The protein below binds the small molecule below.
Small molecule (SMILES): NC(N)=NCCC[C@H](NC(=O)[C@@H]1CCCN1)C(=O)N[C@H](C=O)Cc1cnc[nH]1

Sequence of chain 33.T:
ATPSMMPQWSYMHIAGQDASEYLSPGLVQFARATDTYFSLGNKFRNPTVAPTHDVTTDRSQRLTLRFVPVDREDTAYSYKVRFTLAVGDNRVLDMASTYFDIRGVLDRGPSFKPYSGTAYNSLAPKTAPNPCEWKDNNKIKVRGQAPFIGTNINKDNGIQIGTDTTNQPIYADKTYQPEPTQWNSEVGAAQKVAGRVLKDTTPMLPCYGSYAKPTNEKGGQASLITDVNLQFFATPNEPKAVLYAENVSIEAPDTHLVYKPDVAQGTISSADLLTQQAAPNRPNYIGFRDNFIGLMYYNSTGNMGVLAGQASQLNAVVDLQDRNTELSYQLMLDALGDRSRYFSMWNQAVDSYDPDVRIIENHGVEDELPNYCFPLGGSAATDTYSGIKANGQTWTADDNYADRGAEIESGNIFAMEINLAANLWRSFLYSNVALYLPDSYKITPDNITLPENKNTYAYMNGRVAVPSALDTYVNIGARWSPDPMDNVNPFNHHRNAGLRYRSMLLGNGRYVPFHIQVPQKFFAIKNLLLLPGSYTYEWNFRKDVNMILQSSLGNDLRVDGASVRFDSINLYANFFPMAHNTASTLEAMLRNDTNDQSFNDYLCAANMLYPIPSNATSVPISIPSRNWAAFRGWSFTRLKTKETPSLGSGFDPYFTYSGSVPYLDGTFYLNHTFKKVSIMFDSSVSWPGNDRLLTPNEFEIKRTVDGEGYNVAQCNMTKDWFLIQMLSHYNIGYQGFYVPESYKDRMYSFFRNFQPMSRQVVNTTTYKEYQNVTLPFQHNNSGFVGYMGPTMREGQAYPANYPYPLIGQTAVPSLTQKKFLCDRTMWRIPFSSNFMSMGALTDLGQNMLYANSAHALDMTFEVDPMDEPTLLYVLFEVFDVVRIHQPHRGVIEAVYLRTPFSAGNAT

Binding-site contacts:
Ligand atom O contacts residue TYR619 of chain 33.T at 3.9 Å.
Ligand atom N contacts residue TYR619 of chain 33.T at 3.7 Å.
Ligand atom N contacts residue CYS621 of chain 33.T at 3.2 Å (h-bond).
Ligand atom CG contacts residue GLU894 of chain 33.T at 3.8 Å.
Ligand atom CG contacts residue PHE896 of chain 33.T at 3.4 Å (hydrophobic).
Ligand atom ND1 contacts residue LEU348 of chain 33.T at 4.2 Å.
Ligand atom CB contacts residue TYR619 of chain 33.T at 3.1 Å (hydrophobic).
Ligand atom CB contacts residue ARG649 of chain 33.T at 3.8 Å.
Ligand atom C contacts residue ARG649 of chain 33.T at 3.8 Å.
Ligand atom CB contacts residue PHE896 of chain 33.T at 3.9 Å (hydrophobic).
Ligand atom C contacts residue ARG649 of chain 33.T at 4.2 Å.
Ligand atom CE1 contacts residue GLU894 of chain 33.T at 4.3 Å.
Ligand atom CA contacts residue ARG649 of chain 33.T at 4.0 Å.
Ligand atom CG contacts residue ASN617 of chain 33.T at 3.6 Å.
Ligand atom CG contacts residue ARG46 of chain 33.V at 3.7 Å.
Ligand atom CB contacts residue GLU894 of chain 33.T at 4.2 Å.
Ligand atom CE1 contacts residue MET843 of chain 33.T at 4.1 Å (hydrophobic).
Ligand atom CE1 contacts residue LEU348 of chain 33.T at 4.0 Å (hydrophobic).
Ligand atom C contacts residue ASN617 of chain 33.T at 4.2 Å.
Ligand atom CD contacts residue CYS621 of chain 33.T at 4.2 Å (hydrophobic).
Ligand atom CA contacts residue ARG649 of chain 33.T at 3.9 Å.
Ligand atom CA contacts residue TYR619 of chain 33.T at 3.6 Å (hydrophobic).
Ligand atom N contacts residue TYR619 of chain 33.T at 3.4 Å.
Ligand atom CD2 contacts residue ARG845 of chain 33.T at 3.8 Å.
Ligand atom CB contacts residue ARG649 of chain 33.T at 3.6 Å.
Ligand atom O contacts residue ARG649 of chain 33.T at 3.2 Å (salt-bridge).
Ligand atom CD contacts residue ASN617 of chain 33.T at 2.8 Å.
Ligand atom ND1 contacts residue GLU894 of chain 33.T at 3.9 Å.
Ligand atom CB contacts residue TYR619 of chain 33.T at 4.0 Å (hydrophobic).
Ligand atom CA contacts residue TYR619 of chain 33.T at 3.8 Å (hydrophobic).
Ligand atom N contacts residue ARG649 of chain 33.T at 3.8 Å.
Ligand atom CA contacts residue ASN617 of chain 33.T at 4.2 Å.
Ligand atom CB contacts residue CYS621 of chain 33.T at 3.7 Å (hydrophobic).
Ligand atom CA contacts residue CYS621 of chain 33.T at 3.1 Å (hydrophobic).
Ligand atom O contacts residue ARG845 of chain 33.T at 4.2 Å.
Ligand atom CD2 contacts residue GLU894 of chain 33.T at 4.2 Å.
Ligand atom N contacts residue ASP618 of chain 33.T at 3.5 Å (salt-bridge).
Ligand atom CD contacts residue ARG46 of chain 33.V at 3.9 Å.
Ligand atom C contacts residue TYR619 of chain 33.T at 3.4 Å (hydrophobic).
Ligand atom N contacts residue ASN617 of chain 33.T at 2.8 Å (h-bond).

Sequence of chain 33.V:
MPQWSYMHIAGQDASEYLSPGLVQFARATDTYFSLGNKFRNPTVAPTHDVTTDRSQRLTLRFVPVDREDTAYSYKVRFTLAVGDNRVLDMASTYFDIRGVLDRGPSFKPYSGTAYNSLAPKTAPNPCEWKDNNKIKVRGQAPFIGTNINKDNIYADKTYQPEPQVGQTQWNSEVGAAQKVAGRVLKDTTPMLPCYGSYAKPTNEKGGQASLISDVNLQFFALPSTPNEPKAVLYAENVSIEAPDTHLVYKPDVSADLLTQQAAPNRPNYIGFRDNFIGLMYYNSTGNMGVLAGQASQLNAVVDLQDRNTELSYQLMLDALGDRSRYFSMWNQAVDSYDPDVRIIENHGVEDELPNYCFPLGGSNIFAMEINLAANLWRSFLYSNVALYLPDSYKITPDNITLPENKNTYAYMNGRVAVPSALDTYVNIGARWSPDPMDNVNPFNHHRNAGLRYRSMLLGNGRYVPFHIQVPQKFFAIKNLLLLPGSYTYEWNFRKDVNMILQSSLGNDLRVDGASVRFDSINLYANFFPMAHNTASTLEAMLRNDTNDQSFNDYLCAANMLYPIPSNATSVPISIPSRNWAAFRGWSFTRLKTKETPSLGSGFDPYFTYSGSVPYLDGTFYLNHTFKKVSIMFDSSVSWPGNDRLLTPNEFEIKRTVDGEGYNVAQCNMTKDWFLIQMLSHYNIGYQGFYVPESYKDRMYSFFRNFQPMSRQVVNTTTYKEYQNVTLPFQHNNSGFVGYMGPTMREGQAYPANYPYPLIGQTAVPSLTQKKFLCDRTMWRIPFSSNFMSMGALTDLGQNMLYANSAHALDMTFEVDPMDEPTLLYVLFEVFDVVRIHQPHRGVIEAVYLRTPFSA